Sequence of chain 1.B:
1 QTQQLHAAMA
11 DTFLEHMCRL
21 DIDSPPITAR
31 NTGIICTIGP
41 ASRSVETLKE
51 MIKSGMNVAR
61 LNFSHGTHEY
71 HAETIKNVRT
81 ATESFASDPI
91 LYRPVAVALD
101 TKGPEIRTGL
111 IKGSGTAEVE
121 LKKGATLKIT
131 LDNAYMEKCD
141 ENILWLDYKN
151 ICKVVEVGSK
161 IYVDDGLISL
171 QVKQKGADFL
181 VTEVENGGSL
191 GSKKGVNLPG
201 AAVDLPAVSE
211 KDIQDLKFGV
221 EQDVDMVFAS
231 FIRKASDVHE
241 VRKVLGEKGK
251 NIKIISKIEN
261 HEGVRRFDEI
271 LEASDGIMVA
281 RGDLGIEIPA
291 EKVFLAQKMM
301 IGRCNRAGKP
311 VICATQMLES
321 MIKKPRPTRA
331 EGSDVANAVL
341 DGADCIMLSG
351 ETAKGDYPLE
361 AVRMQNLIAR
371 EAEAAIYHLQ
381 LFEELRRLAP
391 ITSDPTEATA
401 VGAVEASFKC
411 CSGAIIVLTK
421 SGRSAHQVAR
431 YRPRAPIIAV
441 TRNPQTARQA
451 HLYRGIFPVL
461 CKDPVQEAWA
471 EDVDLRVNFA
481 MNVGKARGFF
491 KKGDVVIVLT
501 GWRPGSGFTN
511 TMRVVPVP

Binding-site contacts:
Ligand atom O4 contacts residue GLY282 of chain 1.B at 3.7 Å.
Ligand atom C1 contacts residue GLU259 of chain 1.B at 4.0 Å.
Ligand atom C1 contacts residue K1 of chain 1.K at 4.2 Å.
Ligand atom O3 contacts residue MET347 of chain 1.B at 4.0 Å.
Ligand atom C2 contacts residue ALA280 of chain 1.B at 3.5 Å (hydrophobic).
Ligand atom C2 contacts residue THR315 of chain 1.B at 3.5 Å.
Ligand atom O4 contacts residue GLU259 of chain 1.B at 3.0 Å (salt-bridge).
Ligand atom O1 contacts residue ASP283 of chain 1.B at 4.2 Å.
Ligand atom C1 contacts residue ALA280 of chain 1.B at 3.7 Å (hydrophobic).
Ligand atom O2 contacts residue ARG281 of chain 1.B at 3.5 Å (salt-bridge).
Ligand atom O2 contacts residue ALA280 of chain 1.B at 3.2 Å.
Ligand atom O3 contacts residue THR315 of chain 1.B at 3.4 Å (h-bond).
Ligand atom C2 contacts residue ARG281 of chain 1.B at 4.5 Å.
Ligand atom O2 contacts residue GLY282 of chain 1.B at 2.7 Å (h-bond).
Ligand atom C2 contacts residue ASP283 of chain 1.B at 3.8 Å.
Ligand atom C1 contacts residue LYS257 of chain 1.B at 3.6 Å.
Ligand atom O4 contacts residue ASP283 of chain 1.B at 3.0 Å (salt-bridge).
Ligand atom O3 contacts residue ALA280 of chain 1.B at 4.0 Å.
Ligand atom O2 contacts residue THR315 of chain 1.B at 2.5 Å (h-bond).
Ligand atom O3 contacts residue LYS257 of chain 1.B at 3.7 Å.
Ligand atom C2 contacts residue GLY282 of chain 1.B at 3.6 Å.
Ligand atom O3 contacts residue MET278 of chain 1.B at 3.9 Å.
Ligand atom O1 contacts residue LYS257 of chain 1.B at 2.8 Å (salt-bridge).
Ligand atom O1 contacts residue GLU259 of chain 1.B at 3.5 Å (salt-bridge).
Ligand atom O4 contacts residue K1 of chain 1.K at 4.1 Å.
Ligand atom C2 contacts residue GLU259 of chain 1.B at 3.7 Å.
Ligand atom O1 contacts residue ALA280 of chain 1.B at 4.2 Å.
Ligand atom O2 contacts residue ASP283 of chain 1.B at 3.9 Å.
Ligand atom O1 contacts residue K1 of chain 1.K at 3.1 Å.
Ligand atom O4 contacts residue ALA280 of chain 1.B at 3.7 Å.
Ligand atom O3 contacts residue ARG60 of chain 1.B at 4.3 Å.
Ligand atom C1 contacts residue THR315 of chain 1.B at 3.9 Å.

A small-molecule ligand and the protein it binds are described below.
Small molecule (SMILES): O=C([O-])C(=O)[O-]